Sequence of chain 2.A:
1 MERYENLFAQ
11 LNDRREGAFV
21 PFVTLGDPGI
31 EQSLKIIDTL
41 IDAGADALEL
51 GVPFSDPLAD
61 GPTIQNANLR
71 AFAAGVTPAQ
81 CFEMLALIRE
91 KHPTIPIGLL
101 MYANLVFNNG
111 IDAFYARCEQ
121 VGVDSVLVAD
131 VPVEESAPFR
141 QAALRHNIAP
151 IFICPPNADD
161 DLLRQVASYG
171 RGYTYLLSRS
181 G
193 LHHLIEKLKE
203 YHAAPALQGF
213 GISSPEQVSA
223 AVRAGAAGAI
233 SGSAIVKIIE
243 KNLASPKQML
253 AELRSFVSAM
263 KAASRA

Binding-site contacts:
Ligand atom F10 contacts residue ALA129 of chain 2.A at 3.4 Å.
Ligand atom C5 contacts residue PHE212 of chain 2.A at 3.8 Å (hydrophobic).
Ligand atom O19 contacts residue SER233 of chain 2.A at 3.8 Å.
Ligand atom C5 contacts residue ASP60 of chain 2.A at 3.5 Å.
Ligand atom O17 contacts residue PHE212 of chain 2.A at 3.6 Å.
Ligand atom C15 contacts residue GLY234 of chain 2.A at 3.7 Å.
Ligand atom N13 contacts residue TYR175 of chain 2.A at 3.8 Å.
Ligand atom F11 contacts residue PHE212 of chain 2.A at 3.7 Å.
Ligand atom C3 contacts residue PHE212 of chain 2.A at 3.6 Å (hydrophobic).
Ligand atom O7 contacts residue ALA59 of chain 2.A at 3.1 Å.
Ligand atom C3 contacts residue TYR175 of chain 2.A at 3.5 Å (hydrophobic).
Ligand atom C6 contacts residue ASP60 of chain 2.A at 3.8 Å.
Ligand atom F9 contacts residue ALA129 of chain 2.A at 3.0 Å.
Ligand atom O20 contacts residue SER235 of chain 2.A at 2.6 Å (h-bond).
Ligand atom C12 contacts residue GLU49 of chain 2.A at 3.5 Å.
Ligand atom O20 contacts residue GLY234 of chain 2.A at 3.8 Å.
Ligand atom O19 contacts residue SER235 of chain 2.A at 3.3 Å (h-bond).
Ligand atom O21 contacts residue GLY213 of chain 2.A at 2.8 Å (h-bond).
Ligand atom C16 contacts residue GLY234 of chain 2.A at 3.7 Å.
Ligand atom C16 contacts residue TYR175 of chain 2.A at 3.5 Å (hydrophobic).
Ligand atom F10 contacts residue ILE153 of chain 2.A at 3.4 Å.
Ligand atom O14 contacts residue TYR175 of chain 2.A at 2.6 Å (h-bond).
Ligand atom F11 contacts residue ILE153 of chain 2.A at 3.6 Å.
Ligand atom F10 contacts residue LEU127 of chain 2.A at 3.6 Å.
Ligand atom C8 contacts residue ALA59 of chain 2.A at 3.8 Å (hydrophobic).
Ligand atom P18 contacts residue SER235 of chain 2.A at 3.6 Å.
Ligand atom C6 contacts residue ALA59 of chain 2.A at 3.7 Å (hydrophobic).
Ligand atom C12 contacts residue TYR175 of chain 2.A at 3.1 Å (hydrophobic).
Ligand atom F9 contacts residue ALA59 of chain 2.A at 3.3 Å.
Ligand atom O19 contacts residue GLY234 of chain 2.A at 2.8 Å (h-bond).
Ligand atom C5 contacts residue LEU100 of chain 2.A at 3.6 Å (hydrophobic).
Ligand atom C2 contacts residue LEU100 of chain 2.A at 3.8 Å (hydrophobic).
Ligand atom O20 contacts residue ILE64 of chain 2.A at 3.5 Å.
Ligand atom C4 contacts residue LEU100 of chain 2.A at 3.6 Å (hydrophobic).
Ligand atom O14 contacts residue GLU49 of chain 2.A at 2.6 Å (salt-bridge).
Ligand atom O7 contacts residue ALA129 of chain 2.A at 3.5 Å.
Ligand atom O21 contacts residue PHE212 of chain 2.A at 3.3 Å.
Ligand atom C4 contacts residue PHE212 of chain 2.A at 3.5 Å (hydrophobic).
Ligand atom C4 contacts residue TYR175 of chain 2.A at 3.6 Å (hydrophobic).
Ligand atom F9 contacts residue PRO18 of chain 2.B at 3.4 Å.

The small molecule below binds the protein below.
Small molecule (SMILES): O=C(NCCOP(=O)(O)O)c1ccc(OC(F)(F)F)cc1

Sequence of chain 2.B:
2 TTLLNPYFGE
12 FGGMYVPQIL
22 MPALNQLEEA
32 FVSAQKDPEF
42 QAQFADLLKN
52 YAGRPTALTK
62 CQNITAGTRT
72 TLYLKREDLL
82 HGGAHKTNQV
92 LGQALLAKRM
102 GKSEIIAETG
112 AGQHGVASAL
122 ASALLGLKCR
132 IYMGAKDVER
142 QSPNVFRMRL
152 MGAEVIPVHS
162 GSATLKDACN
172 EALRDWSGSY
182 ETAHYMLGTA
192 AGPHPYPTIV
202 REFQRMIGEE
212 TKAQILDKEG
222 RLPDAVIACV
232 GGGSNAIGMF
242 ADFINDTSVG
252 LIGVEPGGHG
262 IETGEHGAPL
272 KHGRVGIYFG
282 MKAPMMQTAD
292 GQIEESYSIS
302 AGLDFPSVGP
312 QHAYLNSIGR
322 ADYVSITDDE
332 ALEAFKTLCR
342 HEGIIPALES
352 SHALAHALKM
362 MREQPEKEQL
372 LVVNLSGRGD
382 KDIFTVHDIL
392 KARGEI